This protein binds this small molecule.
Small molecule (SMILES): CN1C(=O)CCC1=O

Sequence of chain 1.D:
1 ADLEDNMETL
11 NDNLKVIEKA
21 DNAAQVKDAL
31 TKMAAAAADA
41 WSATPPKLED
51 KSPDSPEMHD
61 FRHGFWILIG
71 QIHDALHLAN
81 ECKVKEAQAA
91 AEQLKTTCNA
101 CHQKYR

Binding-site contacts:
Ligand atom C3 contacts residue CYS82 of chain 1.D at 2.8 Å (hydrophobic).
Ligand atom C4 contacts residue CYS82 of chain 1.D at 3.6 Å (hydrophobic).
Ligand atom N1 contacts residue CYS82 of chain 1.D at 3.7 Å.
Ligand atom C2 contacts residue ASN80 of chain 1.D at 4.1 Å.
Ligand atom O2 contacts residue CYS82 of chain 1.D at 3.1 Å.
Ligand atom C2 contacts residue CYS82 of chain 1.D at 1.8 Å (hydrophobic).
Ligand atom O2 contacts residue GLU81 of chain 1.D at 4.3 Å.
Ligand atom C1 contacts residue CYS82 of chain 1.D at 2.6 Å (hydrophobic).